Sequence of chain 1.D:
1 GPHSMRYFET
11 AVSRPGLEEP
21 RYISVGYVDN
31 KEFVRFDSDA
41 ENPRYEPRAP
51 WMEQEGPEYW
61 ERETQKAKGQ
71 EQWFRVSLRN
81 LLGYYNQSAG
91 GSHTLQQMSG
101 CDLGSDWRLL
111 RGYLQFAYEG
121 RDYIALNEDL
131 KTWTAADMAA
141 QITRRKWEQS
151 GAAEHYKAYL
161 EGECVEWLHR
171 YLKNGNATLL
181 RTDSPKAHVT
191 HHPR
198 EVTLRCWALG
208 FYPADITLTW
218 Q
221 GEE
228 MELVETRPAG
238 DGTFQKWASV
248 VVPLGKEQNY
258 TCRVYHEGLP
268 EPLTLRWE

Binding-site contacts:
Ligand atom C contacts residue TYR159 of chain 1.D at 3.3 Å (hydrophobic).
Ligand atom NZ contacts residue TRP167 of chain 1.D at 3.0 Å.
Ligand atom CA contacts residue TYR159 of chain 1.D at 3.3 Å (hydrophobic).
Ligand atom CE1 contacts residue TYR156 of chain 1.D at 3.3 Å (hydrophobic).
Ligand atom N contacts residue TYR156 of chain 1.D at 3.1 Å (h-bond).
Ligand atom CG contacts residue GLU63 of chain 1.D at 3.0 Å.
Ligand atom O contacts residue TRP73 of chain 1.D at 3.0 Å (h-bond).
Ligand atom CE contacts residue PHE116 of chain 1.D at 3.3 Å (hydrophobic).
Ligand atom O contacts residue TYR159 of chain 1.D at 3.3 Å.
Ligand atom N contacts residue TYR159 of chain 1.D at 3.0 Å (h-bond).
Ligand atom CA contacts residue TYR171 of chain 1.D at 3.3 Å (hydrophobic).
Ligand atom O contacts residue THR143 of chain 1.D at 2.2 Å (h-bond).
Ligand atom N contacts residue TYR171 of chain 1.D at 2.7 Å (h-bond).
Ligand atom CZ contacts residue HIS155 of chain 1.D at 3.0 Å.
Ligand atom OD1 contacts residue GLN97 of chain 1.D at 2.9 Å (h-bond).
Ligand atom CA contacts residue TYR7 of chain 1.D at 3.0 Å (hydrophobic).
Ligand atom OXT contacts residue TYR84 of chain 1.D at 3.0 Å (h-bond).
Ligand atom N contacts residue GLN70 of chain 1.D at 3.0 Å (h-bond).
Ligand atom N contacts residue LYS66 of chain 1.D at 3.3 Å (salt-bridge).
Ligand atom N contacts residue TYR7 of chain 1.D at 2.6 Å (h-bond).
Ligand atom O contacts residue LYS66 of chain 1.D at 2.7 Å (salt-bridge).
Ligand atom CD contacts residue TYR159 of chain 1.D at 3.2 Å (hydrophobic).
Ligand atom N contacts residue SER77 of chain 1.D at 3.2 Å (h-bond).
Ligand atom O contacts residue TYR84 of chain 1.D at 3.1 Å (h-bond).
Ligand atom CE2 contacts residue HIS155 of chain 1.D at 3.3 Å.
Ligand atom CG contacts residue GLN70 of chain 1.D at 3.3 Å.
Ligand atom CD contacts residue TRP167 of chain 1.D at 3.2 Å (hydrophobic).
Ligand atom ND2 contacts residue GLN70 of chain 1.D at 3.1 Å (h-bond).
Ligand atom CE contacts residue GLU63 of chain 1.D at 3.1 Å.
Ligand atom C contacts residue TYR7 of chain 1.D at 3.1 Å (hydrophobic).
Ligand atom ND2 contacts residue GLN97 of chain 1.D at 3.3 Å (h-bond).
Ligand atom N contacts residue GLU63 of chain 1.D at 2.9 Å (salt-bridge).
Ligand atom CD1 contacts residue TYR156 of chain 1.D at 3.3 Å (hydrophobic).
Ligand atom O contacts residue TYR159 of chain 1.D at 2.7 Å (h-bond).
Ligand atom O contacts residue LYS146 of chain 1.D at 2.7 Å (salt-bridge).
Ligand atom OXT contacts residue LYS146 of chain 1.D at 2.7 Å (salt-bridge).
Ligand atom CE1 contacts residue HIS155 of chain 1.D at 3.3 Å.
Ligand atom CB contacts residue TYR156 of chain 1.D at 3.3 Å (hydrophobic).
Ligand atom CG contacts residue LYS66 of chain 1.D at 3.4 Å.
Ligand atom O contacts residue TRP73 of chain 1.D at 2.8 Å (h-bond).

A protein and the small-molecule ligand that binds it are described below.
Small molecule (SMILES): CSCC[C@H](NC(=O)[C@@H](NC(=O)[C@H](C)NC(=O)[C@H](Cc1ccccc1)NC(=O)[C@H](CC(N)=O)NC(=O)[C@H](Cc1ccccc1)NC(=O)[C@@H]1CCCN1C(=O)[C@H](C)NC(=O)[C@@H](N)CCCCN)[C@@H](C)O)C(=O)O